Binding-site contacts:
Ligand atom F1 contacts residue ARG91 of chain 1.A at 2.9 Å.
Ligand atom C9 contacts residue PHE103 of chain 1.A at 3.6 Å (hydrophobic).
Ligand atom F4 contacts residue ASN44 of chain 1.A at 3.2 Å.
Ligand atom F2 contacts residue LEU43 of chain 1.A at 3.6 Å.
Ligand atom F3 contacts residue MET81 of chain 1.A at 3.3 Å.
Ligand atom C10 contacts residue GLN50 of chain 1.A at 3.1 Å.
Ligand atom CL2 contacts residue CYS216 of chain 1.A at 3.2 Å.
Ligand atom N5 contacts residue MET84 of chain 1.A at 3.3 Å (h-bond).
Ligand atom CL1 contacts residue LEU43 of chain 1.A at 3.2 Å.
Ligand atom CL2 contacts residue TYR215 of chain 1.A at 2.6 Å.
Ligand atom O2 contacts residue PHE103 of chain 1.A at 3.6 Å.
Ligand atom C12 contacts residue GLN50 of chain 1.A at 3.5 Å.
Ligand atom C12 contacts residue PHE103 of chain 1.A at 3.4 Å (hydrophobic).
Ligand atom O1 contacts residue LEU43 of chain 1.A at 3.0 Å.
Ligand atom F2 contacts residue GLY47 of chain 1.A at 3.6 Å.
Ligand atom C2 contacts residue ASN44 of chain 1.A at 3.4 Å.
Ligand atom C17 contacts residue GLN122 of chain 1.A at 3.5 Å.
Ligand atom N3 contacts residue GLN50 of chain 1.A at 3.3 Å (h-bond).
Ligand atom N4 contacts residue GLN50 of chain 1.A at 3.6 Å (h-bond).
Ligand atom O2 contacts residue MET126 of chain 1.A at 3.5 Å.
Ligand atom C13 contacts residue ARG91 of chain 1.A at 3.4 Å.
Ligand atom C11 contacts residue PHE103 of chain 1.A at 3.2 Å (hydrophobic).
Ligand atom F2 contacts residue LEU233 of chain 1.A at 3.6 Å.
Ligand atom F3 contacts residue TRP80 of chain 1.A at 3.6 Å.
Ligand atom C18 contacts residue GLN122 of chain 1.A at 3.6 Å.
Ligand atom O1 contacts residue ASN44 of chain 1.A at 2.7 Å (h-bond).
Ligand atom CL2 contacts residue GLN122 of chain 1.A at 3.5 Å.
Ligand atom C21 contacts residue TYR215 of chain 1.A at 3.6 Å (hydrophobic).
Ligand atom C23 contacts residue GLN122 of chain 1.A at 3.6 Å.
Ligand atom C4 contacts residue ASN44 of chain 1.A at 3.4 Å.
Ligand atom F1 contacts residue ALA87 of chain 1.A at 3.4 Å.
Ligand atom C15 contacts residue GLN50 of chain 1.A at 3.3 Å.
Ligand atom C12 contacts residue ARG91 of chain 1.A at 3.3 Å.
Ligand atom C6 contacts residue PHE103 of chain 1.A at 3.5 Å (hydrophobic).
Ligand atom C22 contacts residue TYR215 of chain 1.A at 3.2 Å (hydrophobic).
Ligand atom O3 contacts residue GLN122 of chain 1.A at 2.7 Å (h-bond).
Ligand atom C7 contacts residue PHE103 of chain 1.A at 3.4 Å (hydrophobic).
Ligand atom C11 contacts residue GLN50 of chain 1.A at 3.2 Å.
Ligand atom C3 contacts residue ASN44 of chain 1.A at 3.1 Å.
Ligand atom F4 contacts residue LEU233 of chain 1.A at 3.5 Å.

This small molecule binds to this protein.
Small molecule (SMILES): CCN(C[C@@](O)(CNC(=O)c1cnn(-c2ccc(F)cc2)c1N)C(F)(F)F)C(=O)c1c(Cl)cccc1Cl

Sequence of chain 1.A:
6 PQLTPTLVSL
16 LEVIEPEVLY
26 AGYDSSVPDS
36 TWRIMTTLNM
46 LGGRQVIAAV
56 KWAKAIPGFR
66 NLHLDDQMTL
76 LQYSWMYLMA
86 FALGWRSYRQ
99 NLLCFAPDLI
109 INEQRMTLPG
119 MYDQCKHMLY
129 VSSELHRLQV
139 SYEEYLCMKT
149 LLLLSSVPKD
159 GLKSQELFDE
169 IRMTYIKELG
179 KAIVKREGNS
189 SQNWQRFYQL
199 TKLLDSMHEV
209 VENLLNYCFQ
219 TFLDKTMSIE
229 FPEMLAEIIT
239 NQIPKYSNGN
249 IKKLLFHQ